The small molecule below binds the protein below.
Small molecule (SMILES): Cc1cn([C@H]2C[C@H](OP(=O)(O)O)[C@@H](COP(=O)(O)O)O2)c(=O)[nH]c1=O

Sequence of chain 1.A:
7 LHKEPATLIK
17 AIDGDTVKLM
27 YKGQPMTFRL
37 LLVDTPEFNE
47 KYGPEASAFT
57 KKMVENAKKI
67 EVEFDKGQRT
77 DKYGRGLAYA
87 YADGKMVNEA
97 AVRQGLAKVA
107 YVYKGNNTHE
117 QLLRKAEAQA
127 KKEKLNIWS

Binding-site contacts:
Ligand atom O4 contacts residue LEU37 of chain 1.A at 3.9 Å.
Ligand atom C4' contacts residue ARG81 of chain 1.A at 3.8 Å.
Ligand atom O4 contacts residue LEU83 of chain 1.A at 3.6 Å.
Ligand atom O5P contacts residue ARG35 of chain 1.A at 2.9 Å (salt-bridge).
Ligand atom O4P contacts residue ARG35 of chain 1.A at 2.9 Å (salt-bridge).
Ligand atom C3' contacts residue TYR107 of chain 1.A at 3.9 Å (hydrophobic).
Ligand atom P1 contacts residue TYR79 of chain 1.A at 3.6 Å.
Ligand atom O2P contacts residue LYS78 of chain 1.A at 2.8 Å (salt-bridge).
Ligand atom C2' contacts residue TYR107 of chain 1.A at 3.7 Å (hydrophobic).
Ligand atom P1 contacts residue LYS78 of chain 1.A at 3.9 Å.
Ligand atom O5' contacts residue ARG35 of chain 1.A at 3.6 Å.
Ligand atom O2 contacts residue ASP77 of chain 1.A at 3.9 Å.
Ligand atom N3 contacts residue LEU83 of chain 1.A at 3.9 Å.
Ligand atom C5M contacts residue ARG35 of chain 1.A at 3.7 Å.
Ligand atom O4' contacts residue ARG81 of chain 1.A at 3.0 Å (salt-bridge).
Ligand atom O4P contacts residue CA1 of chain 1.C at 3.1 Å.
Ligand atom O3' contacts residue LYS78 of chain 1.A at 3.6 Å.
Ligand atom C2 contacts residue ASP77 of chain 1.A at 4.0 Å.
Ligand atom O2P contacts residue TYR79 of chain 1.A at 3.5 Å (h-bond).
Ligand atom C2 contacts residue TYR109 of chain 1.A at 3.9 Å (hydrophobic).
Ligand atom C5' contacts residue TYR107 of chain 1.A at 3.6 Å (hydrophobic).
Ligand atom O1P contacts residue TYR79 of chain 1.A at 2.6 Å (h-bond).
Ligand atom N3 contacts residue TYR109 of chain 1.A at 3.5 Å.
Ligand atom C5 contacts residue TYR107 of chain 1.A at 4.0 Å (hydrophobic).
Ligand atom C5M contacts residue LEU36 of chain 1.A at 4.0 Å (hydrophobic).
Ligand atom O4 contacts residue TYR109 of chain 1.A at 3.9 Å.
Ligand atom C5M contacts residue TYR107 of chain 1.A at 3.8 Å (hydrophobic).
Ligand atom P2 contacts residue ARG35 of chain 1.A at 3.6 Å.
Ligand atom C2' contacts residue TYR109 of chain 1.A at 3.5 Å (hydrophobic).
Ligand atom O2 contacts residue TYR109 of chain 1.A at 4.0 Å.
Ligand atom O6P contacts residue GLU43 of chain 1.A at 4.0 Å.
Ligand atom O4P contacts residue ASP40 of chain 1.A at 3.4 Å (salt-bridge).
Ligand atom P2 contacts residue CA1 of chain 1.C at 4.0 Å.
Ligand atom O5P contacts residue ARG81 of chain 1.A at 2.8 Å (salt-bridge).
Ligand atom C4 contacts residue TYR109 of chain 1.A at 3.7 Å (hydrophobic).
Ligand atom O5' contacts residue ARG81 of chain 1.A at 3.1 Å (salt-bridge).
Ligand atom C5' contacts residue ARG81 of chain 1.A at 4.1 Å.
Ligand atom C5 contacts residue LEU83 of chain 1.A at 4.0 Å (hydrophobic).
Ligand atom P2 contacts residue ARG81 of chain 1.A at 4.0 Å.
Ligand atom C4 contacts residue LEU83 of chain 1.A at 3.6 Å (hydrophobic).